Sequence of chain 1.A:
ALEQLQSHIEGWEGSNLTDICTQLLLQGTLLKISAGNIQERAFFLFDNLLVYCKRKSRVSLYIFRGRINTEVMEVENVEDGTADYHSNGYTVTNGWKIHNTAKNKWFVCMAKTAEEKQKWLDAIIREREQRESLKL

A protein and the small-molecule ligand that binds it are described below.
Small molecule (SMILES): O=P(O)(O)OC1[C@H](O)[C@H](OP(=O)(O)O)C(OP(=O)(O)O)[C@H](OP(=O)(O)O)[C@H]1O

Binding-site contacts:
Ligand atom C6 contacts residue ASN44 of chain 1.A at 3.8 Å.
Ligand atom OPG contacts residue LYS125 of chain 1.A at 3.7 Å.
Ligand atom O8P contacts residue TYR59 of chain 1.A at 2.6 Å (h-bond).
Ligand atom O6P contacts residue ARG87 of chain 1.A at 2.9 Å (salt-bridge).
Ligand atom O2 contacts residue ASN44 of chain 1.A at 3.0 Å (h-bond).
Ligand atom O9P contacts residue SER41 of chain 1.A at 2.5 Å (h-bond).
Ligand atom O2P contacts residue GLN46 of chain 1.A at 3.1 Å (h-bond).
Ligand atom O9P contacts residue LYS39 of chain 1.A at 2.7 Å (salt-bridge).
Ligand atom P4 contacts residue LYS39 of chain 1.A at 3.8 Å.
Ligand atom O9P contacts residue LYS127 of chain 1.A at 3.5 Å (salt-bridge).
Ligand atom O4P contacts residue LYS39 of chain 1.A at 2.9 Å (salt-bridge).
Ligand atom P3 contacts residue ARG87 of chain 1.A at 3.8 Å.
Ligand atom O5 contacts residue LYS127 of chain 1.A at 3.1 Å (salt-bridge).
Ligand atom P4 contacts residue TYR59 of chain 1.A at 3.7 Å.
Ligand atom O7P contacts residue LYS125 of chain 1.A at 2.8 Å (salt-bridge).
Ligand atom P4 contacts residue LYS125 of chain 1.A at 3.7 Å.
Ligand atom O1 contacts residue ASN44 of chain 1.A at 2.9 Å (h-bond).
Ligand atom O3 contacts residue GLN46 of chain 1.A at 3.7 Å.
Ligand atom O5P contacts residue ARG87 of chain 1.A at 3.3 Å (salt-bridge).
Ligand atom O7P contacts residue LYS127 of chain 1.A at 2.9 Å (salt-bridge).
Ligand atom C2 contacts residue ASN44 of chain 1.A at 3.8 Å.
Ligand atom O6P contacts residue ARG48 of chain 1.A at 2.9 Å (salt-bridge).
Ligand atom O7P contacts residue TYR59 of chain 1.A at 3.9 Å.
Ligand atom O3 contacts residue LYS39 of chain 1.A at 3.1 Å (salt-bridge).
Ligand atom O2 contacts residue GLN46 of chain 1.A at 2.7 Å (h-bond).
Ligand atom OPG contacts residue LYS127 of chain 1.A at 2.9 Å (salt-bridge).
Ligand atom O4P contacts residue ARG48 of chain 1.A at 2.8 Å (salt-bridge).
Ligand atom C2 contacts residue GLN46 of chain 1.A at 3.4 Å.
Ligand atom O5P contacts residue TYR59 of chain 1.A at 3.8 Å.
Ligand atom P4 contacts residue LYS127 of chain 1.A at 3.6 Å.
Ligand atom OPH contacts residue LYS125 of chain 1.A at 2.7 Å (salt-bridge).
Ligand atom P3 contacts residue ARG48 of chain 1.A at 3.8 Å.
Ligand atom O4 contacts residue LYS125 of chain 1.A at 3.4 Å (salt-bridge).
Ligand atom P5 contacts residue LYS125 of chain 1.A at 3.6 Å.
Ligand atom O4P contacts residue TYR59 of chain 1.A at 3.6 Å.
Ligand atom P4 contacts residue SER41 of chain 1.A at 3.7 Å.
Ligand atom P3 contacts residue LYS39 of chain 1.A at 3.6 Å.
Ligand atom O4 contacts residue LYS127 of chain 1.A at 3.8 Å.
Ligand atom P5 contacts residue LYS127 of chain 1.A at 3.6 Å.
Ligand atom C1 contacts residue ASN44 of chain 1.A at 3.7 Å.